Binding-site contacts:
Ligand atom OP4 contacts residue SER197 of chain 19.A at 3.8 Å.
Ligand atom O3 contacts residue ARG119 of chain 19.A at 3.8 Å.
Ligand atom O3 contacts residue LYS199 of chain 19.A at 3.6 Å.
Ligand atom P contacts residue ARG97 of chain 19.A at 3.6 Å.
Ligand atom OP6 contacts residue ARG97 of chain 19.A at 2.8 Å (salt-bridge).
Ligand atom P contacts residue SER197 of chain 19.A at 3.7 Å.
Ligand atom C6 contacts residue MN1 of chain 10.B at 3.0 Å.
Ligand atom N2 contacts residue HIS72 of chain 10.A at 3.2 Å (h-bond).
Ligand atom C5 contacts residue GLU75 of chain 10.A at 3.2 Å.
Ligand atom OP5 contacts residue ARG97 of chain 19.A at 2.7 Å (salt-bridge).
Ligand atom N1 contacts residue GLU75 of chain 10.A at 3.2 Å (salt-bridge).
Ligand atom C2 contacts residue MN1 of chain 10.B at 3.4 Å.
Ligand atom OP4 contacts residue LYS199 of chain 19.A at 2.7 Å (salt-bridge).
Ligand atom OP5 contacts residue ARG119 of chain 19.A at 3.0 Å (salt-bridge).
Ligand atom N2 contacts residue GLU171 of chain 16.A at 3.2 Å (salt-bridge).
Ligand atom C6 contacts residue HIS167 of chain 16.A at 3.4 Å.
Ligand atom OP1 contacts residue LYS175 of chain 16.A at 3.4 Å (salt-bridge).
Ligand atom O2 contacts residue HIS45 of chain 16.A at 3.4 Å (h-bond).
Ligand atom C2 contacts residue GLU171 of chain 16.A at 3.5 Å.
Ligand atom C6 contacts residue GLU171 of chain 16.A at 3.8 Å.
Ligand atom O2 contacts residue MN1 of chain 10.B at 2.3 Å.
Ligand atom N1 contacts residue HIS168 of chain 16.A at 3.5 Å (h-bond).
Ligand atom C1 contacts residue SER198 of chain 19.A at 3.4 Å.
Ligand atom C6 contacts residue HIS71 of chain 10.A at 3.3 Å.
Ligand atom N2 contacts residue MN1 of chain 10.B at 2.3 Å.
Ligand atom C4 contacts residue MN1 of chain 10.B at 3.3 Å.
Ligand atom OP4 contacts residue ARG119 of chain 19.A at 3.1 Å (salt-bridge).
Ligand atom N2 contacts residue HIS167 of chain 16.A at 3.6 Å.
Ligand atom OP1 contacts residue GLU171 of chain 16.A at 3.2 Å (salt-bridge).
Ligand atom C6 contacts residue MN1 of chain 10.C at 3.3 Å.
Ligand atom N1 contacts residue MN1 of chain 10.C at 2.2 Å.
Ligand atom O2 contacts residue GLU171 of chain 16.A at 2.5 Å (salt-bridge).
Ligand atom O2 contacts residue HIS72 of chain 10.A at 3.5 Å (h-bond).
Ligand atom N1 contacts residue HIS71 of chain 10.A at 3.0 Å (h-bond).
Ligand atom OP5 contacts residue LYS175 of chain 16.A at 2.6 Å (salt-bridge).
Ligand atom OP6 contacts residue SER197 of chain 19.A at 2.7 Å (h-bond).
Ligand atom C1 contacts residue GLU171 of chain 16.A at 3.8 Å.
Ligand atom C6 contacts residue HIS72 of chain 10.A at 3.7 Å.
Ligand atom P contacts residue LYS175 of chain 16.A at 3.6 Å.
Ligand atom C5 contacts residue MN1 of chain 10.C at 3.0 Å.

Sequence of chain 19.A:
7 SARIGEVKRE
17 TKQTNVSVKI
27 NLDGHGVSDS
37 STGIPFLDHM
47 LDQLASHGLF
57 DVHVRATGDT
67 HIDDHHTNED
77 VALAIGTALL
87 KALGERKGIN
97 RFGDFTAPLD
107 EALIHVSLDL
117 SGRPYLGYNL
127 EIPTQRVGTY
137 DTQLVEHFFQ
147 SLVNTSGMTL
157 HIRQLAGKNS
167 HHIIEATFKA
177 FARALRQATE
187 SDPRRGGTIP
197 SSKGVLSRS

Sequence of chain 10.A:
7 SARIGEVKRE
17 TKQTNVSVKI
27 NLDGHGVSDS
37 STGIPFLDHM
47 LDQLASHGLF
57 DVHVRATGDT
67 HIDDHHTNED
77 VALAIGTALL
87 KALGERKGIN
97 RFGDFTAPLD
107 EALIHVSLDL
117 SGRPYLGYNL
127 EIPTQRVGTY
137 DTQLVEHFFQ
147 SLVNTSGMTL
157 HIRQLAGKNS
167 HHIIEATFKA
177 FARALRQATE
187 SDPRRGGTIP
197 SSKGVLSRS

This small molecule binds to this protein.
Small molecule (SMILES): O=P(O)(O)OC[C@@H](O)[C@@H](O)c1cnc[nH]1

Sequence of chain 16.A:
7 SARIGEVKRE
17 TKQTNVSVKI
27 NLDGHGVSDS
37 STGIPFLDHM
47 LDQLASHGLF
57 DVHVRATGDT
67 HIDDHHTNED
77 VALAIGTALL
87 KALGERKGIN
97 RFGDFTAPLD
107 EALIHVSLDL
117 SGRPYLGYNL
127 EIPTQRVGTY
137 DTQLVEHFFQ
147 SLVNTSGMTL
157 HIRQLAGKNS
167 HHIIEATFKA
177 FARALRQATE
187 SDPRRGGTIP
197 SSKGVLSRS